A small-molecule ligand and the protein it binds are described below.
Small molecule (SMILES): Cc1cn([C@H]2C[C@H](O)[C@@H](COP(=O)(O)NP(=O)(O)OP(=O)(O)O)O2)c(=O)[nH]c1=O

Binding-site contacts:
Ligand atom O1A contacts residue FE1 of chain 1.EA at 2.1 Å.
Ligand atom O1A contacts residue ASP101 of chain 1.C at 3.0 Å (salt-bridge).
Ligand atom O2 contacts residue HIS109 of chain 1.C at 3.5 Å.
Ligand atom PA contacts residue ASP205 of chain 1.C at 3.3 Å.
Ligand atom O4' contacts residue HIS109 of chain 1.C at 3.1 Å.
Ligand atom C5' contacts residue HIS109 of chain 1.C at 3.5 Å.
Ligand atom O5' contacts residue HIS109 of chain 1.C at 2.9 Å (h-bond).
Ligand atom O2G contacts residue MG1 of chain 1.FA at 2.4 Å.
Ligand atom O3' contacts residue ASP213 of chain 1.C at 2.7 Å (salt-bridge).
Ligand atom PB contacts residue MG1 of chain 1.FA at 3.5 Å.
Ligand atom O4' contacts residue ARG58 of chain 1.C at 3.0 Å (salt-bridge).
Ligand atom C2 contacts residue HIS109 of chain 1.C at 3.6 Å.
Ligand atom O2A contacts residue HIS104 of chain 1.C at 3.4 Å (h-bond).
Ligand atom O2A contacts residue FE1 of chain 1.EA at 3.3 Å.
Ligand atom O2A contacts residue HIS127 of chain 1.C at 2.9 Å (h-bond).
Ligand atom O2A contacts residue ASP101 of chain 1.C at 2.9 Å (salt-bridge).
Ligand atom O1A contacts residue HIS61 of chain 1.C at 3.1 Å (h-bond).
Ligand atom O1G contacts residue TYR209 of chain 1.C at 2.5 Å (h-bond).
Ligand atom C3' contacts residue ASP213 of chain 1.C at 3.6 Å.
Ligand atom PA contacts residue FE1 of chain 1.EA at 3.0 Å.
Ligand atom O1A contacts residue ASP205 of chain 1.C at 3.1 Å (salt-bridge).
Ligand atom N3A contacts residue ASP205 of chain 1.C at 2.5 Å (salt-bridge).
Ligand atom O3' contacts residue TYR209 of chain 1.C at 3.4 Å.
Ligand atom O2B contacts residue MG1 of chain 1.FA at 2.0 Å.
Ligand atom O2G contacts residue LYS206 of chain 1.C at 2.5 Å (salt-bridge).
Ligand atom PB contacts residue ASP205 of chain 1.C at 3.3 Å.
Ligand atom C5M contacts residue LEU44 of chain 1.C at 3.6 Å (hydrophobic).
Ligand atom O2A contacts residue ARG58 of chain 1.C at 3.6 Å (salt-bridge).
Ligand atom C5M contacts residue ASP277 of chain 1.C at 3.6 Å.
Ligand atom O3' contacts residue GLN43 of chain 1.C at 3.1 Å (h-bond).
Ligand atom O1G contacts residue ARG260 of chain 1.C at 2.7 Å (salt-bridge).
Ligand atom PG contacts residue MG1 of chain 1.FA at 3.6 Å.
Ligand atom PA contacts residue ASP101 of chain 1.C at 3.4 Å.
Ligand atom PA contacts residue ARG58 of chain 1.C at 3.4 Å.
Ligand atom O1A contacts residue ARG58 of chain 1.C at 2.7 Å (salt-bridge).
Ligand atom O5' contacts residue ARG58 of chain 1.C at 3.6 Å (salt-bridge).
Ligand atom O4 contacts residue GLN269 of chain 1.C at 3.1 Å (h-bond).
Ligand atom C4' contacts residue ARG58 of chain 1.C at 3.3 Å.
Ligand atom C3' contacts residue TYR209 of chain 1.C at 3.6 Å (hydrophobic).
Ligand atom O2B contacts residue ASP205 of chain 1.C at 3.0 Å (salt-bridge).

Sequence of chain 1.C:
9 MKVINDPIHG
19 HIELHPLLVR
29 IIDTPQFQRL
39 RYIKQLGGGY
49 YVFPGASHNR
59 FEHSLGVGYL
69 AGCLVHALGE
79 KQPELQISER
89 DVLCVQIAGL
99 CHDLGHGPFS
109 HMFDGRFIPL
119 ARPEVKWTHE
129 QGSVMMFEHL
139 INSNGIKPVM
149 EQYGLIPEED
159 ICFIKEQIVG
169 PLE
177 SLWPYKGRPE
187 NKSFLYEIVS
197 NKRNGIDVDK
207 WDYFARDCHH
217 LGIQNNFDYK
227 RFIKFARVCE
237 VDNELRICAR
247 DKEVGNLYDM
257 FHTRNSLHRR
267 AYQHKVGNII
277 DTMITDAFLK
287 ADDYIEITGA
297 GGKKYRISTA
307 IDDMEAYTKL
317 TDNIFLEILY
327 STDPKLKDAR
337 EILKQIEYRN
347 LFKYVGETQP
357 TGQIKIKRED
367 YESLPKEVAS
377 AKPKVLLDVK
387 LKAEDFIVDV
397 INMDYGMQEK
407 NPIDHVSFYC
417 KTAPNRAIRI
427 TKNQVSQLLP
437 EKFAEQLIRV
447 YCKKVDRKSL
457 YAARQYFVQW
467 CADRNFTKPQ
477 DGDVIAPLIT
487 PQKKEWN